Sequence of chain 1.A:
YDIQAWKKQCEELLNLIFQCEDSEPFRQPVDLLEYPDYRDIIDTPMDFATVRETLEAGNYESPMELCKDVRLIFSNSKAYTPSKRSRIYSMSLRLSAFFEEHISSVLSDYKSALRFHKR

Binding-site contacts:
Ligand atom C8 contacts residue THR84 of chain 1.A at 4.0 Å.
Ligand atom C4 contacts residue TYR38 of chain 1.A at 4.5 Å (hydrophobic).
Ligand atom C8 contacts residue ILE91 of chain 1.A at 3.7 Å (hydrophobic).
Ligand atom N1 contacts residue VAL33 of chain 1.A at 3.9 Å.
Ligand atom C6 contacts residue TYR83 of chain 1.A at 4.0 Å (hydrophobic).
Ligand atom N2 contacts residue PHE29 of chain 1.A at 4.0 Å.
Ligand atom C9 contacts residue TYR83 of chain 1.A at 4.5 Å (hydrophobic).
Ligand atom C4 contacts residue TYR41 of chain 1.A at 4.3 Å (hydrophobic).
Ligand atom C1 contacts residue VAL33 of chain 1.A at 4.4 Å (hydrophobic).
Ligand atom C7 contacts residue TYR83 of chain 1.A at 3.9 Å (hydrophobic).
Ligand atom C3 contacts residue PHE29 of chain 1.A at 4.2 Å (hydrophobic).
Ligand atom C8 contacts residue TYR92 of chain 1.A at 4.3 Å (hydrophobic).
Ligand atom N1 contacts residue TYR38 of chain 1.A at 4.4 Å.
Ligand atom C7 contacts residue TYR38 of chain 1.A at 4.3 Å (hydrophobic).
Ligand atom C6 contacts residue ILE91 of chain 1.A at 3.8 Å (hydrophobic).
Ligand atom C3 contacts residue PRO28 of chain 1.A at 4.3 Å (hydrophobic).
Ligand atom C3 contacts residue ILE91 of chain 1.A at 4.0 Å (hydrophobic).
Ligand atom C2 contacts residue ILE91 of chain 1.A at 4.2 Å (hydrophobic).
Ligand atom N1 contacts residue ILE91 of chain 1.A at 4.3 Å.
Ligand atom N2 contacts residue VAL33 of chain 1.A at 4.0 Å.
Ligand atom C5 contacts residue ILE91 of chain 1.A at 4.0 Å (hydrophobic).
Ligand atom C7 contacts residue ILE91 of chain 1.A at 3.9 Å (hydrophobic).
Ligand atom C5 contacts residue TYR83 of chain 1.A at 3.6 Å (hydrophobic).
Ligand atom N2 contacts residue ILE91 of chain 1.A at 4.0 Å.
Ligand atom C6 contacts residue SER80 of chain 1.A at 4.0 Å.
Ligand atom C1 contacts residue TYR38 of chain 1.A at 3.6 Å (hydrophobic).
Ligand atom N2 contacts residue PRO28 of chain 1.A at 3.1 Å (h-bond).
Ligand atom C4 contacts residue TYR83 of chain 1.A at 3.7 Å (hydrophobic).
Ligand atom C8 contacts residue TYR83 of chain 1.A at 4.4 Å (hydrophobic).
Ligand atom C3 contacts residue VAL33 of chain 1.A at 3.7 Å (hydrophobic).
Ligand atom C9 contacts residue PRO85 of chain 1.A at 4.4 Å (hydrophobic).
Ligand atom C10 contacts residue ILE91 of chain 1.A at 3.9 Å (hydrophobic).
Ligand atom C1 contacts residue ILE91 of chain 1.A at 3.9 Å (hydrophobic).
Ligand atom C8 contacts residue SER80 of chain 1.A at 3.5 Å.
Ligand atom C2 contacts residue PRO28 of chain 1.A at 3.5 Å (hydrophobic).
Ligand atom C10 contacts residue THR84 of chain 1.A at 3.8 Å.
Ligand atom C10 contacts residue TYR92 of chain 1.A at 4.2 Å (hydrophobic).
Ligand atom C10 contacts residue PRO85 of chain 1.A at 4.4 Å (hydrophobic).
Ligand atom C9 contacts residue ILE91 of chain 1.A at 4.0 Å (hydrophobic).
Ligand atom C2 contacts residue VAL33 of chain 1.A at 4.4 Å (hydrophobic).

A small-molecule ligand and the protein it binds are described below.
Small molecule (SMILES): c1ccc(Cn2ccnc2)cc1